Binding-site contacts:
Ligand atom C19 contacts residue PHE41 of chain 1.B at 3.7 Å (hydrophobic).
Ligand atom O5 contacts residue MET11 of chain 1.B at 4.0 Å.
Ligand atom N3 contacts residue LEU244 of chain 1.B at 4.0 Å.
Ligand atom O12 contacts residue GLU39 of chain 1.B at 3.4 Å.
Ligand atom O6 contacts residue PHE41 of chain 1.B at 3.1 Å.
Ligand atom N4 contacts residue VAL247 of chain 1.B at 3.9 Å.
Ligand atom N4 contacts residue SER243 of chain 1.B at 3.3 Å.
Ligand atom O11 contacts residue PHE41 of chain 1.B at 3.6 Å.
Ligand atom C1 contacts residue GLU39 of chain 1.B at 3.8 Å.
Ligand atom N4 contacts residue MET242 of chain 1.B at 2.8 Å (h-bond).
Ligand atom O9 contacts residue GLY218 of chain 1.B at 4.0 Å.
Ligand atom N contacts residue TRP217 of chain 1.B at 3.5 Å (h-bond).
Ligand atom O3 contacts residue GLY40 of chain 1.B at 3.7 Å.
Ligand atom O8 contacts residue MET11 of chain 1.B at 3.9 Å.
Ligand atom C12 contacts residue MET242 of chain 1.B at 3.7 Å (hydrophobic).
Ligand atom C9 contacts residue TRP217 of chain 1.B at 3.1 Å (hydrophobic).
Ligand atom C14 contacts residue GLU222 of chain 1.B at 3.9 Å.
Ligand atom C19 contacts residue GLU38 of chain 1.B at 3.7 Å.
Ligand atom O9 contacts residue GLU222 of chain 1.B at 2.7 Å (salt-bridge).
Ligand atom N4 contacts residue LEU244 of chain 1.B at 3.4 Å (h-bond).
Ligand atom N1 contacts residue TRP217 of chain 1.B at 3.7 Å.
Ligand atom O1 contacts residue GLU39 of chain 1.B at 3.4 Å (salt-bridge).
Ligand atom C7 contacts residue PHE41 of chain 1.B at 3.9 Å (hydrophobic).
Ligand atom C9 contacts residue GLY218 of chain 1.B at 3.6 Å.
Ligand atom O12 contacts residue GLY40 of chain 1.B at 3.2 Å (h-bond).
Ligand atom N1 contacts residue GLY218 of chain 1.B at 3.6 Å (h-bond).
Ligand atom N contacts residue MET242 of chain 1.B at 3.9 Å.
Ligand atom C8 contacts residue PHE41 of chain 1.B at 3.6 Å (hydrophobic).
Ligand atom O12 contacts residue GLU38 of chain 1.B at 2.7 Å (salt-bridge).
Ligand atom C13 contacts residue MET11 of chain 1.B at 3.8 Å (hydrophobic).
Ligand atom C8 contacts residue GLY40 of chain 1.B at 3.7 Å.
Ligand atom C3 contacts residue GLU38 of chain 1.B at 3.4 Å.
Ligand atom C4 contacts residue GLY40 of chain 1.B at 3.9 Å.
Ligand atom N1 contacts residue LEU264 of chain 1.B at 3.6 Å.
Ligand atom C19 contacts residue ARG60 of chain 1.B at 3.5 Å.
Ligand atom O10 contacts residue GLU222 of chain 1.B at 3.1 Å (salt-bridge).
Ligand atom O11 contacts residue ARG60 of chain 1.B at 2.6 Å (salt-bridge).
Ligand atom C15 contacts residue GLU222 of chain 1.B at 3.9 Å.
Ligand atom C12 contacts residue VAL247 of chain 1.B at 4.0 Å (hydrophobic).
Ligand atom O contacts residue GLY40 of chain 1.B at 3.9 Å.

A small-molecule ligand and the protein it binds are described below.
Small molecule (SMILES): C[C@H](C[C@@H]1O[C@H]([C@@H](O)CO)[C@@H](O)[C@H](O)[C@@H]1O)OP(=O)(O)OC[C@H]1O[C@@H](n2cnc3c(N)ncnc32)[C@H](O)[C@@H]1O

Sequence of chain 1.B:
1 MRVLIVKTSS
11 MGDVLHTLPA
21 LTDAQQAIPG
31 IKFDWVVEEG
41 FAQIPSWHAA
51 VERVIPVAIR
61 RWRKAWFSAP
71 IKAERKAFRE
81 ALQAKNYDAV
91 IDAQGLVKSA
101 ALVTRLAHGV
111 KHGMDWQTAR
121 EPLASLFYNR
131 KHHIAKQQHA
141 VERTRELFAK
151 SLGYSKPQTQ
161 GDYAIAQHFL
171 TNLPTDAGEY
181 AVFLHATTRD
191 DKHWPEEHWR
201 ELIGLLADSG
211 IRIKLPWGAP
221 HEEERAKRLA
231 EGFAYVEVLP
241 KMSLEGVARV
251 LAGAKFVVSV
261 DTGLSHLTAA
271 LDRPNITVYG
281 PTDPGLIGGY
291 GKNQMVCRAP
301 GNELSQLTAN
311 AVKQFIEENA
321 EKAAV